Sequence of chain 1.A:
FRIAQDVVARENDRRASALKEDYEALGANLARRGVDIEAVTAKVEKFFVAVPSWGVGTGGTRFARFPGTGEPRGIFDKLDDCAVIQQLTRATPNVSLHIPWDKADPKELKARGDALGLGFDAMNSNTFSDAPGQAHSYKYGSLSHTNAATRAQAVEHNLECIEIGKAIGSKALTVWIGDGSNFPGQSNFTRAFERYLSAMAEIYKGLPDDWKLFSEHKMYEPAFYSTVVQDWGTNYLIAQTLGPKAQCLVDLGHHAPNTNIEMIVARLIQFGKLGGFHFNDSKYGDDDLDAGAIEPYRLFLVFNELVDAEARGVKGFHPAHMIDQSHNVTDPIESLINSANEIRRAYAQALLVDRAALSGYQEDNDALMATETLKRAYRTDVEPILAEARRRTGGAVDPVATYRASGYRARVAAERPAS

A protein and the small-molecule ligand that binds it are described below.
Small molecule (SMILES): O=C[C@H](O)[C@H](O)[C@H](O)[C@H](O)CO

Sequence of chain 1.B:
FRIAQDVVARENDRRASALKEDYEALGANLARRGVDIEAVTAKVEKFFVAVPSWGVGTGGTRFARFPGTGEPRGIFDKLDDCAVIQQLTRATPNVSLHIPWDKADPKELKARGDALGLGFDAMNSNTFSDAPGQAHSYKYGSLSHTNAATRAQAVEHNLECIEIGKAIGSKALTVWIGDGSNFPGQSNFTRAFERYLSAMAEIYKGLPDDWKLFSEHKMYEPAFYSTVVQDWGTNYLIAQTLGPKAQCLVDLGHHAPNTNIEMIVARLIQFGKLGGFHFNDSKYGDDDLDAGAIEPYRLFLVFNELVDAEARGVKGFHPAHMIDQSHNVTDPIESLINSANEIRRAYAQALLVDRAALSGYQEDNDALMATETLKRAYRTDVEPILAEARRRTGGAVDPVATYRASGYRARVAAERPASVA

Binding-site contacts:
Ligand atom O1 contacts residue HIS257 of chain 1.A at 3.5 Å (h-bond).
Ligand atom C2 contacts residue ASP327 of chain 1.A at 3.6 Å.
Ligand atom O3 contacts residue ZN1 of chain 1.F at 2.6 Å.
Ligand atom O1 contacts residue TRP179 of chain 1.A at 3.8 Å.
Ligand atom O2 contacts residue ZN1 of chain 1.F at 2.5 Å.
Ligand atom O3 contacts residue ASP327 of chain 1.A at 2.9 Å (salt-bridge).
Ligand atom C2 contacts residue ZN1 of chain 1.G at 3.0 Å.
Ligand atom O1 contacts residue ZN1 of chain 1.G at 2.1 Å.
Ligand atom O1 contacts residue PHE66 of chain 1.B at 3.4 Å.
Ligand atom O5 contacts residue ASP327 of chain 1.A at 3.2 Å (salt-bridge).
Ligand atom C1 contacts residue LYS221 of chain 1.A at 3.8 Å.
Ligand atom C2 contacts residue GLU219 of chain 1.A at 3.7 Å.
Ligand atom O3 contacts residue GLU219 of chain 1.A at 2.8 Å (salt-bridge).
Ligand atom C3 contacts residue ASP327 of chain 1.A at 3.6 Å.
Ligand atom O1 contacts residue ASP289 of chain 1.A at 3.2 Å (salt-bridge).
Ligand atom O2 contacts residue GLU219 of chain 1.A at 3.6 Å (salt-bridge).
Ligand atom O4 contacts residue PHE131 of chain 1.A at 4.0 Å.
Ligand atom O6 contacts residue PHE66 of chain 1.B at 3.8 Å.
Ligand atom C1 contacts residue HIS257 of chain 1.A at 3.9 Å.
Ligand atom O2 contacts residue ASP254 of chain 1.A at 3.4 Å (salt-bridge).
Ligand atom O4 contacts residue TRP179 of chain 1.A at 3.6 Å.
Ligand atom C1 contacts residue TRP179 of chain 1.A at 3.5 Å (hydrophobic).
Ligand atom O2 contacts residue HIS257 of chain 1.A at 3.3 Å (h-bond).
Ligand atom O3 contacts residue HIS281 of chain 1.A at 3.2 Å.
Ligand atom C3 contacts residue ZN1 of chain 1.F at 3.5 Å.
Ligand atom C1 contacts residue PHE66 of chain 1.B at 3.9 Å (hydrophobic).
Ligand atom C6 contacts residue TRP57 of chain 1.A at 3.4 Å (hydrophobic).
Ligand atom C5 contacts residue ASP327 of chain 1.A at 3.3 Å.
Ligand atom C2 contacts residue HIS257 of chain 1.A at 3.3 Å.
Ligand atom C3 contacts residue GLU219 of chain 1.A at 3.5 Å.
Ligand atom O5 contacts residue ZN1 of chain 1.G at 3.9 Å.
Ligand atom C2 contacts residue TRP179 of chain 1.A at 3.7 Å (hydrophobic).
Ligand atom O2 contacts residue ZN1 of chain 1.G at 2.5 Å.
Ligand atom C2 contacts residue ZN1 of chain 1.F at 3.2 Å.
Ligand atom O4 contacts residue HIS101 of chain 1.A at 3.2 Å (h-bond).
Ligand atom O2 contacts residue ASP327 of chain 1.A at 2.5 Å (salt-bridge).
Ligand atom C3 contacts residue TRP179 of chain 1.A at 3.5 Å (hydrophobic).
Ligand atom C4 contacts residue TRP179 of chain 1.A at 3.5 Å (hydrophobic).
Ligand atom C1 contacts residue ZN1 of chain 1.G at 2.9 Å.
Ligand atom O1 contacts residue LYS221 of chain 1.A at 2.8 Å (salt-bridge).